Binding-site contacts:
Ligand atom C5 contacts residue ASN102 of chain 1.A at 3.7 Å.
Ligand atom C2 contacts residue ASN102 of chain 1.A at 2.5 Å.
Ligand atom C1 contacts residue ASN102 of chain 1.A at 1.5 Å.
Ligand atom O7 contacts residue ASN102 of chain 1.A at 4.4 Å.
Ligand atom C3 contacts residue ASN102 of chain 1.A at 3.8 Å.
Ligand atom C8 contacts residue ASN102 of chain 1.A at 3.8 Å.
Ligand atom O5 contacts residue ARG164 of chain 1.A at 3.4 Å (salt-bridge).
Ligand atom C4 contacts residue ASN102 of chain 1.A at 4.3 Å.
Ligand atom O5 contacts residue ASN102 of chain 1.A at 2.4 Å (h-bond).
Ligand atom C5 contacts residue ARG164 of chain 1.A at 3.7 Å.
Ligand atom C7 contacts residue ASN102 of chain 1.A at 3.5 Å.
Ligand atom C6 contacts residue ARG164 of chain 1.A at 4.1 Å.
Ligand atom C1 contacts residue ARG164 of chain 1.A at 3.6 Å.
Ligand atom N2 contacts residue ASN102 of chain 1.A at 2.9 Å (h-bond).

Sequence of chain 1.A:
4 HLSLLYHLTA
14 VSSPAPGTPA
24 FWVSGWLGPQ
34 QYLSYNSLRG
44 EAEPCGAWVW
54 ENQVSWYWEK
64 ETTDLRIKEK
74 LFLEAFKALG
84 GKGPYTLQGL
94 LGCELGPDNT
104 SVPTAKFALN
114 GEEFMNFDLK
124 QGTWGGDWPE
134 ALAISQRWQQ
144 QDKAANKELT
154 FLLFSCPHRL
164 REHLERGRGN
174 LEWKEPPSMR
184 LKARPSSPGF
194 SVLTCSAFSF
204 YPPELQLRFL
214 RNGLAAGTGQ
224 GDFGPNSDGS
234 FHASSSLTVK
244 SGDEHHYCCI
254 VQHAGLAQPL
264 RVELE

A small-molecule ligand and the protein it binds are described below.
Small molecule (SMILES): CC(=O)N[C@@H]1[C@@H](O)[C@H](O)[C@@H](CO)O[C@H]1O